Sequence of chain 1.A:
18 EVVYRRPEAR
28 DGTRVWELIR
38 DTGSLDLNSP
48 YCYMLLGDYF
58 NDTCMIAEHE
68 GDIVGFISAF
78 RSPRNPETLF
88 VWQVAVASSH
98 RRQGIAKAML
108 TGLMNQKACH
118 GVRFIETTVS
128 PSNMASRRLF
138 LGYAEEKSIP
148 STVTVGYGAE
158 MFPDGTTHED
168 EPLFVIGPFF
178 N

Sequence of chain 2.A:
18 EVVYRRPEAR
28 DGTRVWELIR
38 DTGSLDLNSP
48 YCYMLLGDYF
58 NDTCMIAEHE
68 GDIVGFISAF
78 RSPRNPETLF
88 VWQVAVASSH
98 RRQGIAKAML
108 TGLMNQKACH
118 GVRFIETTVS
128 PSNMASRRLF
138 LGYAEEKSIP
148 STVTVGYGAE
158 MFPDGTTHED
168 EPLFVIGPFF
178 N

Binding-site contacts:
Ligand atom C contacts residue ASP43 of chain 2.A at 3.8 Å.
Ligand atom OXT contacts residue TRP89 of chain 2.A at 3.2 Å (h-bond).
Ligand atom OXT contacts residue TYR48 of chain 1.A at 3.6 Å.
Ligand atom CG contacts residue TRP89 of chain 2.A at 3.2 Å (hydrophobic).
Ligand atom C contacts residue NA1 of chain 2.F at 3.5 Å.
Ligand atom ND contacts residue GLU168 of chain 2.A at 4.5 Å.
Ligand atom CA contacts residue TYR48 of chain 1.A at 3.9 Å (hydrophobic).
Ligand atom C contacts residue LEU42 of chain 2.A at 4.4 Å (hydrophobic).
Ligand atom ND contacts residue TYR48 of chain 1.A at 4.5 Å.
Ligand atom ND contacts residue THR125 of chain 2.A at 2.9 Å (h-bond).
Ligand atom C contacts residue TRP89 of chain 2.A at 4.5 Å (hydrophobic).
Ligand atom CA contacts residue ASP43 of chain 2.A at 3.7 Å.
Ligand atom N contacts residue ASP43 of chain 2.A at 3.2 Å (salt-bridge).
Ligand atom CB contacts residue TYR48 of chain 1.A at 3.4 Å (hydrophobic).
Ligand atom CA contacts residue GLU168 of chain 2.A at 3.6 Å.
Ligand atom OXT contacts residue NA1 of chain 2.F at 2.6 Å (h-bond).
Ligand atom N contacts residue HIS165 of chain 2.A at 4.5 Å.
Ligand atom O contacts residue LEU42 of chain 2.A at 3.5 Å.
Ligand atom ND contacts residue TRP89 of chain 2.A at 2.9 Å (h-bond).
Ligand atom CG contacts residue GLU168 of chain 2.A at 4.4 Å.
Ligand atom CG contacts residue LEU42 of chain 2.A at 4.1 Å (hydrophobic).
Ligand atom O contacts residue ASP43 of chain 2.A at 2.9 Å (salt-bridge).
Ligand atom O contacts residue NA1 of chain 2.F at 4.0 Å.
Ligand atom CG contacts residue THR125 of chain 2.A at 4.0 Å.
Ligand atom CB contacts residue TRP89 of chain 2.A at 3.7 Å (hydrophobic).
Ligand atom OXT contacts residue GLN90 of chain 2.A at 3.2 Å (h-bond).
Ligand atom C contacts residue GLN90 of chain 2.A at 3.5 Å.
Ligand atom ND contacts residue THR124 of chain 2.A at 4.5 Å.
Ligand atom CB contacts residue GLU168 of chain 2.A at 3.7 Å.
Ligand atom N contacts residue GLU168 of chain 2.A at 2.7 Å (salt-bridge).
Ligand atom CB contacts residue THR125 of chain 2.A at 3.8 Å.
Ligand atom OXT contacts residue ASP43 of chain 2.A at 4.4 Å.
Ligand atom O contacts residue GLN90 of chain 2.A at 3.0 Å (h-bond).
Ligand atom C contacts residue TYR48 of chain 1.A at 4.3 Å (hydrophobic).

A small-molecule ligand and the protein it binds are described below.
Small molecule (SMILES): NCC[C@H](N)C(=O)O